Binding-site contacts:
Ligand atom C5 contacts residue ASN167 of chain 1.C at 3.3 Å.
Ligand atom C6 contacts residue ILE164 of chain 1.C at 3.4 Å (hydrophobic).
Ligand atom C6 contacts residue ASN167 of chain 1.C at 4.3 Å.
Ligand atom C3 contacts residue ASN167 of chain 1.C at 3.5 Å.
Ligand atom C7 contacts residue ASN167 of chain 1.C at 3.1 Å.
Ligand atom C2 contacts residue ASN167 of chain 1.C at 2.2 Å.
Ligand atom O5 contacts residue ASN167 of chain 1.C at 1.9 Å (h-bond).
Ligand atom C1 contacts residue ASN167 of chain 1.C at 1.3 Å.
Ligand atom C8 contacts residue ILE164 of chain 1.C at 4.4 Å (hydrophobic).
Ligand atom C4 contacts residue ASN167 of chain 1.C at 3.9 Å.
Ligand atom O6 contacts residue ILE164 of chain 1.C at 2.2 Å.
Ligand atom C8 contacts residue ASN167 of chain 1.C at 4.4 Å.
Ligand atom N2 contacts residue ASN167 of chain 1.C at 2.7 Å (h-bond).
Ligand atom O6 contacts residue ASN167 of chain 1.C at 4.3 Å.
Ligand atom O7 contacts residue ASN167 of chain 1.C at 3.5 Å (h-bond).

The small molecule below binds the protein below.
Small molecule (SMILES): CC(=O)N[C@H]1[C@H](O[C@H]2[C@H](O)[C@@H](NC(C)=O)CO[C@@H]2CO)O[C@H](CO)[C@@H](O)[C@@H]1O

Sequence of chain 1.C:
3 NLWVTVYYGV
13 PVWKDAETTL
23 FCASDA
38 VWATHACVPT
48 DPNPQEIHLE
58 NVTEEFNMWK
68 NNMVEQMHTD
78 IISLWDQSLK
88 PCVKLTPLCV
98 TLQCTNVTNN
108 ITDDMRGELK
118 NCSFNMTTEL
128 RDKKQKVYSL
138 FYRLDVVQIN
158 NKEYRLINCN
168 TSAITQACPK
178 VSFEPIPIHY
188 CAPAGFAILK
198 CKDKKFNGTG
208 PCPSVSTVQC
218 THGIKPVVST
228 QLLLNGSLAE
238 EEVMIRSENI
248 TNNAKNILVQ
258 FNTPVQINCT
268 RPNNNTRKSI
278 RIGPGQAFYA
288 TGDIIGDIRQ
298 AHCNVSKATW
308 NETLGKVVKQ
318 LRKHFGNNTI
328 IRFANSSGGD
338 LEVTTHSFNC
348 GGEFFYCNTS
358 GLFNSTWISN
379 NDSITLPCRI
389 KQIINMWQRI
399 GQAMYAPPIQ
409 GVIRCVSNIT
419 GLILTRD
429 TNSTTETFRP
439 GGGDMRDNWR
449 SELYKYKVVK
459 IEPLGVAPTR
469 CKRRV